The protein below binds the small molecule below.
Small molecule (SMILES): OC[C@H]1O[C@@H](O)[C@H](O)[C@@H](O)[C@@H]1O

Binding-site contacts:
Ligand atom O2 contacts residue GLN307 of chain 1.A at 3.5 Å (h-bond).
Ligand atom O5 contacts residue TYR309 of chain 1.A at 3.4 Å (h-bond).
Ligand atom O4 contacts residue TRP417 of chain 1.A at 3.3 Å.
Ligand atom O4 contacts residue TRP425 of chain 1.A at 3.8 Å.
Ligand atom C1 contacts residue TYR309 of chain 1.A at 3.9 Å (hydrophobic).
Ligand atom C2 contacts residue PLM1 of chain 1.C at 3.8 Å.
Ligand atom C1 contacts residue PLM1 of chain 1.C at 3.4 Å.
Ligand atom C6 contacts residue TYR309 of chain 1.A at 3.8 Å (hydrophobic).
Ligand atom C5 contacts residue GLU373 of chain 1.A at 3.8 Å.
Ligand atom O6 contacts residue PLM1 of chain 1.C at 2.7 Å (h-bond).
Ligand atom C2 contacts residue GLU373 of chain 1.A at 3.3 Å.
Ligand atom O2 contacts residue HIS120 of chain 1.A at 3.5 Å (h-bond).
Ligand atom O3 contacts residue HIS120 of chain 1.A at 3.0 Å (h-bond).
Ligand atom O1 contacts residue GLU165 of chain 1.A at 2.6 Å (salt-bridge).
Ligand atom O3 contacts residue GLN17 of chain 1.A at 2.6 Å (h-bond).
Ligand atom C6 contacts residue PLM1 of chain 1.C at 3.9 Å.
Ligand atom O1 contacts residue PHE225 of chain 1.A at 3.9 Å.
Ligand atom C3 contacts residue GLN17 of chain 1.A at 3.8 Å.
Ligand atom O2 contacts residue GLU165 of chain 1.A at 3.4 Å (salt-bridge).
Ligand atom O3 contacts residue TRP425 of chain 1.A at 2.9 Å (h-bond).
Ligand atom C1 contacts residue GLU373 of chain 1.A at 3.1 Å.
Ligand atom C3 contacts residue GLU373 of chain 1.A at 3.5 Å.
Ligand atom O5 contacts residue GLU373 of chain 1.A at 3.6 Å.
Ligand atom C6 contacts residue GLU424 of chain 1.A at 3.2 Å.
Ligand atom C4 contacts residue TRP425 of chain 1.A at 3.8 Å (hydrophobic).
Ligand atom C3 contacts residue TRP425 of chain 1.A at 3.8 Å (hydrophobic).
Ligand atom C1 contacts residue GLU165 of chain 1.A at 3.3 Å.
Ligand atom O2 contacts residue GLU373 of chain 1.A at 2.9 Å (salt-bridge).
Ligand atom C4 contacts residue PLM1 of chain 1.C at 3.8 Å.
Ligand atom O6 contacts residue GLU424 of chain 1.A at 2.4 Å (salt-bridge).
Ligand atom O1 contacts residue PLM1 of chain 1.C at 2.7 Å (h-bond).
Ligand atom C5 contacts residue TYR309 of chain 1.A at 3.3 Å (hydrophobic).
Ligand atom C4 contacts residue GLU424 of chain 1.A at 3.6 Å.
Ligand atom O6 contacts residue TRP345 of chain 1.A at 3.4 Å.
Ligand atom O2 contacts residue ASN164 of chain 1.A at 3.0 Å (h-bond).
Ligand atom C2 contacts residue GLU165 of chain 1.A at 3.7 Å.
Ligand atom O4 contacts residue GLN17 of chain 1.A at 3.0 Å (h-bond).
Ligand atom C6 contacts residue PHE433 of chain 1.A at 3.6 Å (hydrophobic).
Ligand atom O5 contacts residue PLM1 of chain 1.C at 3.2 Å (h-bond).
Ligand atom O4 contacts residue GLU424 of chain 1.A at 2.6 Å (salt-bridge).

Sequence of chain 1.A:
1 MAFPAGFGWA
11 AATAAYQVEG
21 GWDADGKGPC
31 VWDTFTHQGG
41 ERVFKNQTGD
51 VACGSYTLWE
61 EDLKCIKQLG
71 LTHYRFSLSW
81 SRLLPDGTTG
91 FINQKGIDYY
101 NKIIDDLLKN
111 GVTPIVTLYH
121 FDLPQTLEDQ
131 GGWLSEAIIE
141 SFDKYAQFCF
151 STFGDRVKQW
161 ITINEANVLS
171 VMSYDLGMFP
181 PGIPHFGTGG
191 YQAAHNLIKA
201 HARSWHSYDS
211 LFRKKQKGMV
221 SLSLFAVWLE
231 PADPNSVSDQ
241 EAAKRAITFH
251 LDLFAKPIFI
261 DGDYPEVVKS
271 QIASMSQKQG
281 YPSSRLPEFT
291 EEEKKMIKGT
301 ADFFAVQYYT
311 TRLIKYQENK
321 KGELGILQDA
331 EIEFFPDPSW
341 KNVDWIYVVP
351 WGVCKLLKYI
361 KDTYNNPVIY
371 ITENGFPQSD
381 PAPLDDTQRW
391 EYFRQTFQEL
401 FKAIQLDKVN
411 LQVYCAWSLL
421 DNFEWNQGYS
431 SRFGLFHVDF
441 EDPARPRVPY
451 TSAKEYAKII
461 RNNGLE